This small molecule binds to this protein.
Small molecule (SMILES): Nc1ncnc2c1ncn2[C@@H]1O[C@H](CO[P](=O)(O)O[P](=O)(O)NP(=O)(O)O)[C@@H](O)[C@H]1O

Binding-site contacts:
Ligand atom O5' contacts residue GLY22 of chain 1.A at 3.6 Å (h-bond).
Ligand atom N3 contacts residue LEU21 of chain 1.A at 3.4 Å.
Ligand atom PG contacts residue ASN145 of chain 1.A at 3.6 Å.
Ligand atom C5 contacts residue CYS46 of chain 1.A at 3.6 Å (hydrophobic).
Ligand atom O3G contacts residue ASP158 of chain 1.A at 2.7 Å (salt-bridge).
Ligand atom N1 contacts residue LEU96 of chain 1.A at 2.8 Å (h-bond).
Ligand atom O3A contacts residue MG1 of chain 1.D at 3.4 Å.
Ligand atom O2A contacts residue ASP158 of chain 1.A at 3.3 Å (salt-bridge).
Ligand atom O5' contacts residue SER23 of chain 1.A at 3.5 Å (h-bond).
Ligand atom PG contacts residue ASN140 of chain 1.A at 3.4 Å.
Ligand atom O1A contacts residue SER23 of chain 1.A at 2.9 Å (h-bond).
Ligand atom O3G contacts residue ASN140 of chain 1.A at 2.8 Å (h-bond).
Ligand atom O1G contacts residue VAL25 of chain 1.A at 3.0 Å (h-bond).
Ligand atom PB contacts residue MG1 of chain 1.D at 3.5 Å.
Ligand atom O3G contacts residue MG1 of chain 1.D at 3.1 Å.
Ligand atom O2B contacts residue GLY24 of chain 1.A at 3.2 Å.
Ligand atom C6 contacts residue CYS46 of chain 1.A at 3.6 Å (hydrophobic).
Ligand atom O1A contacts residue GLY24 of chain 1.A at 2.9 Å.
Ligand atom O2G contacts residue ASN140 of chain 1.A at 3.0 Å (h-bond).
Ligand atom O1G contacts residue GLY24 of chain 1.A at 3.3 Å.
Ligand atom O4' contacts residue VAL29 of chain 1.A at 3.4 Å.
Ligand atom PG contacts residue MG1 of chain 1.D at 3.3 Å.
Ligand atom O3A contacts residue SER23 of chain 1.A at 3.3 Å (h-bond).
Ligand atom N3B contacts residue MG1 of chain 1.D at 2.4 Å.
Ligand atom N1 contacts residue TYR95 of chain 1.A at 3.6 Å.
Ligand atom PA contacts residue SER23 of chain 1.A at 3.4 Å.
Ligand atom C5' contacts residue GLY22 of chain 1.A at 3.1 Å.
Ligand atom C5' contacts residue SER23 of chain 1.A at 3.2 Å.
Ligand atom O2A contacts residue LYS48 of chain 1.A at 3.5 Å (salt-bridge).
Ligand atom O3G contacts residue ASN145 of chain 1.A at 2.8 Å (h-bond).
Ligand atom C2 contacts residue LEU96 of chain 1.A at 3.0 Å (hydrophobic).
Ligand atom N6 contacts residue GLN94 of chain 1.A at 2.9 Å (h-bond).
Ligand atom N3B contacts residue ASN145 of chain 1.A at 3.2 Å (h-bond).
Ligand atom O5' contacts residue VAL29 of chain 1.A at 3.1 Å.
Ligand atom PA contacts residue MG1 of chain 1.D at 3.4 Å.
Ligand atom C2 contacts residue TYR95 of chain 1.A at 3.5 Å (hydrophobic).
Ligand atom O2G contacts residue ARG144 of chain 1.A at 2.7 Å (salt-bridge).
Ligand atom O2G contacts residue VAL25 of chain 1.A at 3.2 Å.
Ligand atom O1A contacts residue GLY27 of chain 1.A at 3.6 Å.
Ligand atom O2A contacts residue MG1 of chain 1.D at 2.2 Å.

Sequence of chain 1.A:
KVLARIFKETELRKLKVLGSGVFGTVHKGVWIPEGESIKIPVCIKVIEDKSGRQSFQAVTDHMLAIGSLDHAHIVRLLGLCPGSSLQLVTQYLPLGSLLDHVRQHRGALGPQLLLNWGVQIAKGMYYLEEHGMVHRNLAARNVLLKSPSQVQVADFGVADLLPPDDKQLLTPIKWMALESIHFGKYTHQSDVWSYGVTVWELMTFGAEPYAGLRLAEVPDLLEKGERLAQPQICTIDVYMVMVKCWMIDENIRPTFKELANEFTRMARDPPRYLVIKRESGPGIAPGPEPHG